Sequence of chain 1.C:
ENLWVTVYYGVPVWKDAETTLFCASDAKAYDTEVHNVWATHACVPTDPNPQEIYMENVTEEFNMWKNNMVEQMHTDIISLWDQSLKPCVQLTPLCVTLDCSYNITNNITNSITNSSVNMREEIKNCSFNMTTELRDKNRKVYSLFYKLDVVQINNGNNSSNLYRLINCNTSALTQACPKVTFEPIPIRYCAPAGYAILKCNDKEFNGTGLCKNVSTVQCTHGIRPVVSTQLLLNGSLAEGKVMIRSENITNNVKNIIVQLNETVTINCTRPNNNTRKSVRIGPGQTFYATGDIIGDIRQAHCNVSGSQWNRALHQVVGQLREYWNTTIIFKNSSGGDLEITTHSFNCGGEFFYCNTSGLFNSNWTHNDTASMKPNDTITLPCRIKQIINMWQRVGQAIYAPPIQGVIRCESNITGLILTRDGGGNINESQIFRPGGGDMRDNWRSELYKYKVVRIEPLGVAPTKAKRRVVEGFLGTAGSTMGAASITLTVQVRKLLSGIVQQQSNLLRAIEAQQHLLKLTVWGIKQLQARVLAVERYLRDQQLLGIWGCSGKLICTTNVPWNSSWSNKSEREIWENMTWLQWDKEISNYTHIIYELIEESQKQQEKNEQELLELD

Binding-site contacts:
Ligand atom O7 contacts residue ASN231 of chain 1.C at 2.9 Å (h-bond).
Ligand atom C5 contacts residue ASN243 of chain 1.C at 3.7 Å.
Ligand atom C6 contacts residue SER245 of chain 1.C at 4.4 Å.
Ligand atom C4 contacts residue ASN231 of chain 1.C at 3.6 Å.
Ligand atom C3 contacts residue ASN243 of chain 1.C at 3.8 Å.
Ligand atom O5 contacts residue TYR84 of chain 1.C at 4.5 Å.
Ligand atom O3 contacts residue ASN231 of chain 1.C at 4.3 Å.
Ligand atom C8 contacts residue LYS233 of chain 1.C at 4.4 Å.
Ligand atom C6 contacts residue ASN231 of chain 1.C at 4.3 Å.
Ligand atom C7 contacts residue ASP232 of chain 1.C at 3.4 Å.
Ligand atom O7 contacts residue ASP232 of chain 1.C at 3.1 Å (salt-bridge).
Ligand atom O7 contacts residue ASN243 of chain 1.C at 3.2 Å (h-bond).
Ligand atom O3 contacts residue LYS233 of chain 1.C at 4.3 Å.
Ligand atom C1 contacts residue ASN243 of chain 1.C at 1.4 Å.
Ligand atom C7 contacts residue ASN243 of chain 1.C at 3.2 Å.
Ligand atom C5 contacts residue ASN231 of chain 1.C at 4.0 Å.
Ligand atom C7 contacts residue ASN231 of chain 1.C at 4.0 Å.
Ligand atom N2 contacts residue ASN243 of chain 1.C at 2.9 Å (h-bond).
Ligand atom C4 contacts residue ASN243 of chain 1.C at 4.2 Å.
Ligand atom C1 contacts residue ASN231 of chain 1.C at 4.1 Å.
Ligand atom C2 contacts residue ASN243 of chain 1.C at 2.5 Å.
Ligand atom O5 contacts residue ASN231 of chain 1.C at 3.7 Å.
Ligand atom O5 contacts residue SER245 of chain 1.C at 4.4 Å.
Ligand atom C5 contacts residue TYR84 of chain 1.C at 4.3 Å (hydrophobic).
Ligand atom C8 contacts residue ASN243 of chain 1.C at 3.9 Å.
Ligand atom O5 contacts residue ASN243 of chain 1.C at 2.4 Å (h-bond).
Ligand atom C8 contacts residue ASP232 of chain 1.C at 3.2 Å.
Ligand atom C7 contacts residue LYS233 of chain 1.C at 3.9 Å.
Ligand atom C6 contacts residue TYR84 of chain 1.C at 3.4 Å (hydrophobic).
Ligand atom C2 contacts residue ASN231 of chain 1.C at 3.8 Å.
Ligand atom O7 contacts residue LYS233 of chain 1.C at 3.4 Å (salt-bridge).
Ligand atom O6 contacts residue TYR84 of chain 1.C at 3.0 Å.
Ligand atom C3 contacts residue ASN231 of chain 1.C at 4.1 Å.
Ligand atom N2 contacts residue ASP232 of chain 1.C at 4.5 Å.
Ligand atom N2 contacts residue LYS233 of chain 1.C at 4.4 Å.

This small molecule binds to this protein.
Small molecule (SMILES): CC(=O)N[C@@H]1[C@@H](O)[C@H](O)[C@@H](CO)O[C@H]1O